Sequence of chain 1.A:
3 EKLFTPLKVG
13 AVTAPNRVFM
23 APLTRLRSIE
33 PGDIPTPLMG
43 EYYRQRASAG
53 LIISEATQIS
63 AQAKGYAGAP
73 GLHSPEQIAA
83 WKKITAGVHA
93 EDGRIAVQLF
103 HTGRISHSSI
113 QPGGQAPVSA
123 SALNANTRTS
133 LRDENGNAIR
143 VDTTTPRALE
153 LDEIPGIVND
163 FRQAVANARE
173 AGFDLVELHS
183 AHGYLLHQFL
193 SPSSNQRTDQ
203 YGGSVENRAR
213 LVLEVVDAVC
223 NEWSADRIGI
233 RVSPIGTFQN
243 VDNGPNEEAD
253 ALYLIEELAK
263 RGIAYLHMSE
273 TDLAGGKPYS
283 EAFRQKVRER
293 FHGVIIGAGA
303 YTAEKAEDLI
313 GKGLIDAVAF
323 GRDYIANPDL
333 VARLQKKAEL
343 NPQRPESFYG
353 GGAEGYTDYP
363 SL

The small molecule below binds the protein below.
Small molecule (SMILES): O=[N+]([O-])c1cc([N+](=O)[O-])c(O)c([N+](=O)[O-])c1

Binding-site contacts:
Ligand atom O42 contacts residue TYR68 of chain 1.A at 3.7 Å.
Ligand atom N6 contacts residue THR26 of chain 1.A at 3.7 Å.
Ligand atom C1 contacts residue TYR186 of chain 1.A at 3.6 Å (hydrophobic).
Ligand atom C2 contacts residue HIS184 of chain 1.A at 3.8 Å.
Ligand atom C3 contacts residue FMN1 of chain 1.B at 3.7 Å.
Ligand atom O1 contacts residue FMN1 of chain 1.B at 3.0 Å.
Ligand atom O62 contacts residue FMN1 of chain 1.B at 3.3 Å (h-bond).
Ligand atom N6 contacts residue ALA58 of chain 1.A at 3.8 Å.
Ligand atom O62 contacts residue PHE102 of chain 1.A at 3.6 Å.
Ligand atom O41 contacts residue FMN1 of chain 1.B at 3.3 Å.
Ligand atom O62 contacts residue HIS181 of chain 1.A at 3.0 Å (h-bond).
Ligand atom C4 contacts residue FMN1 of chain 1.B at 3.6 Å.
Ligand atom N2 contacts residue HIS184 of chain 1.A at 3.2 Å (h-bond).
Ligand atom N2 contacts residue FMN1 of chain 1.B at 3.4 Å (h-bond).
Ligand atom C5 contacts residue FMN1 of chain 1.B at 3.7 Å.
Ligand atom C6 contacts residue TYR186 of chain 1.A at 3.1 Å (hydrophobic).
Ligand atom O62 contacts residue ALA58 of chain 1.A at 3.3 Å.
Ligand atom O62 contacts residue TYR186 of chain 1.A at 3.3 Å.
Ligand atom O41 contacts residue TYR351 of chain 1.A at 2.2 Å (h-bond).
Ligand atom C1 contacts residue HIS184 of chain 1.A at 3.6 Å.
Ligand atom C6 contacts residue FMN1 of chain 1.B at 3.4 Å.
Ligand atom O42 contacts residue TYR351 of chain 1.A at 3.8 Å.
Ligand atom O61 contacts residue ALA58 of chain 1.A at 3.7 Å.
Ligand atom O21 contacts residue FMN1 of chain 1.B at 3.5 Å (h-bond).
Ligand atom O22 contacts residue FMN1 of chain 1.B at 3.3 Å (h-bond).
Ligand atom O1 contacts residue HIS181 of chain 1.A at 3.1 Å (h-bond).
Ligand atom N6 contacts residue TYR186 of chain 1.A at 3.2 Å (h-bond).
Ligand atom C5 contacts residue THR26 of chain 1.A at 3.6 Å.
Ligand atom O61 contacts residue TYR186 of chain 1.A at 3.3 Å (h-bond).
Ligand atom O1 contacts residue TYR186 of chain 1.A at 3.4 Å.
Ligand atom N4 contacts residue TYR351 of chain 1.A at 3.3 Å (h-bond).
Ligand atom C5 contacts residue TYR186 of chain 1.A at 3.4 Å (hydrophobic).
Ligand atom O61 contacts residue PHE102 of chain 1.A at 3.1 Å.
Ligand atom O22 contacts residue HIS184 of chain 1.A at 2.1 Å (h-bond).
Ligand atom C1 contacts residue FMN1 of chain 1.B at 3.3 Å.
Ligand atom N6 contacts residue PHE102 of chain 1.A at 3.8 Å.
Ligand atom O61 contacts residue THR26 of chain 1.A at 3.5 Å (h-bond).
Ligand atom C2 contacts residue FMN1 of chain 1.B at 3.3 Å.
Ligand atom O1 contacts residue HIS184 of chain 1.A at 2.8 Å (h-bond).
Ligand atom N6 contacts residue FMN1 of chain 1.B at 3.6 Å (h-bond).